The protein below binds the small molecule below.
Small molecule (SMILES): CCOC(=O)c1c(C)nn(-c2cccc([N+](=O)[O-])c2)c1C

Binding-site contacts:
Ligand atom C9 contacts residue PHE308 of chain 1.B at 3.6 Å (hydrophobic).
Ligand atom C16 contacts residue GLN305 of chain 1.B at 3.4 Å.
Ligand atom N19 contacts residue MET209 of chain 1.B at 3.6 Å.
Ligand atom C5 contacts residue PHE308 of chain 1.B at 4.0 Å (hydrophobic).
Ligand atom O18 contacts residue PHE308 of chain 1.B at 3.5 Å.
Ligand atom C6 contacts residue ILE272 of chain 1.B at 4.0 Å (hydrophobic).
Ligand atom C8 contacts residue PHE276 of chain 1.B at 4.0 Å (hydrophobic).
Ligand atom O21 contacts residue MET209 of chain 1.B at 3.9 Å.
Ligand atom O18 contacts residue MET293 of chain 1.B at 3.9 Å.
Ligand atom O18 contacts residue ILE272 of chain 1.B at 3.9 Å.
Ligand atom O20 contacts residue ASP254 of chain 1.B at 3.2 Å (salt-bridge).
Ligand atom C11 contacts residue LEU255 of chain 1.B at 4.0 Å (hydrophobic).
Ligand atom C13 contacts residue MET209 of chain 1.B at 3.8 Å (hydrophobic).
Ligand atom O21 contacts residue LEU255 of chain 1.B at 3.2 Å.
Ligand atom C6 contacts residue TYR95 of chain 1.B at 3.6 Å (hydrophobic).
Ligand atom C17 contacts residue TRP268 of chain 1.B at 3.7 Å (hydrophobic).
Ligand atom C16 contacts residue THR269 of chain 1.B at 4.0 Å.
Ligand atom C17 contacts residue ASN257 of chain 1.B at 3.5 Å.
Ligand atom O21 contacts residue ASP254 of chain 1.B at 3.4 Å.
Ligand atom C14 contacts residue PHE308 of chain 1.B at 3.5 Å (hydrophobic).
Ligand atom O15 contacts residue ILE272 of chain 1.B at 3.7 Å.
Ligand atom C16 contacts residue ILE272 of chain 1.B at 3.8 Å (hydrophobic).
Ligand atom C17 contacts residue THR269 of chain 1.B at 3.7 Å.
Ligand atom O20 contacts residue THR207 of chain 1.B at 3.3 Å (h-bond).
Ligand atom C9 contacts residue MET293 of chain 1.B at 3.8 Å (hydrophobic).
Ligand atom C1 contacts residue HIS96 of chain 1.B at 3.9 Å.
Ligand atom N10 contacts residue PHE308 of chain 1.B at 4.0 Å.
Ligand atom C7 contacts residue PHE308 of chain 1.B at 3.6 Å (hydrophobic).
Ligand atom C8 contacts residue PHE308 of chain 1.B at 3.7 Å (hydrophobic).
Ligand atom C14 contacts residue ILE272 of chain 1.B at 3.7 Å (hydrophobic).
Ligand atom O20 contacts residue MET209 of chain 1.B at 3.6 Å.
Ligand atom C5 contacts residue ILE272 of chain 1.B at 4.0 Å (hydrophobic).
Ligand atom N19 contacts residue ASP254 of chain 1.B at 3.7 Å.
Ligand atom C13 contacts residue HIS96 of chain 1.B at 4.1 Å.
Ligand atom C14 contacts residue GLN305 of chain 1.B at 3.9 Å.
Ligand atom C12 contacts residue MET209 of chain 1.B at 3.7 Å (hydrophobic).
Ligand atom O18 contacts residue GLN305 of chain 1.B at 2.9 Å (h-bond).
Ligand atom O15 contacts residue PHE308 of chain 1.B at 3.5 Å.
Ligand atom C16 contacts residue PHE308 of chain 1.B at 3.9 Å (hydrophobic).
Ligand atom N10 contacts residue PHE276 of chain 1.B at 4.0 Å.

Sequence of chain 1.B:
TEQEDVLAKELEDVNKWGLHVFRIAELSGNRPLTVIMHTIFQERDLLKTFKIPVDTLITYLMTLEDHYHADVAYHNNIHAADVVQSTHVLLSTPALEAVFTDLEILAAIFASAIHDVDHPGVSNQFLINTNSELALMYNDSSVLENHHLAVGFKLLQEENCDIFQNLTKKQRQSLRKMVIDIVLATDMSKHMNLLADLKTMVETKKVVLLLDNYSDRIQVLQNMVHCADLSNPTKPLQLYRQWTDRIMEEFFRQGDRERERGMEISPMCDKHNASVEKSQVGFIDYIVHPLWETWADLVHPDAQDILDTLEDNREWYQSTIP